A small-molecule ligand and the protein it binds are described below.
Small molecule (SMILES): CC(=O)N[C@H]1[C@H](O[C@H]2[C@H](O)[C@@H](NC(C)=O)CO[C@@H]2CO[C@@H]2O[C@@H](C)[C@@H](O)[C@@H](O)[C@@H]2O)O[C@H](CO)[C@@H](O)[C@@H]1O

Sequence of chain 1.A:
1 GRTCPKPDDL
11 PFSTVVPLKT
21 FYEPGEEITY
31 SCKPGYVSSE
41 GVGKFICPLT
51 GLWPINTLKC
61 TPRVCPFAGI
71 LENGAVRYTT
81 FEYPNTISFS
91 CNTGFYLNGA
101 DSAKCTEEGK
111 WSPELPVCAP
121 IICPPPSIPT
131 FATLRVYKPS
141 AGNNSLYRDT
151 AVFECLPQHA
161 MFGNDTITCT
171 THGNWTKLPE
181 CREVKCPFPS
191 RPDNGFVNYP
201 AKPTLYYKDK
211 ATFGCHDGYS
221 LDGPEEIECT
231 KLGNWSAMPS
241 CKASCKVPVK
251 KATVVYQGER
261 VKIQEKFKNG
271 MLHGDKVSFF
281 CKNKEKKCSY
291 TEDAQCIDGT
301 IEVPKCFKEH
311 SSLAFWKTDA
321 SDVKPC

Binding-site contacts:
Ligand atom C7 contacts residue ASN234 of chain 1.A at 3.6 Å.
Ligand atom O7 contacts residue TRP235 of chain 1.A at 4.4 Å.
Ligand atom C5 contacts residue ASN234 of chain 1.A at 3.6 Å.
Ligand atom O5 contacts residue ASN234 of chain 1.A at 2.3 Å (h-bond).
Ligand atom C1 contacts residue ASN234 of chain 1.A at 1.4 Å.
Ligand atom C2 contacts residue ASN234 of chain 1.A at 2.5 Å.
Ligand atom O7 contacts residue ASN234 of chain 1.A at 3.8 Å.
Ligand atom O5 contacts residue LEU232 of chain 1.A at 4.3 Å.
Ligand atom C8 contacts residue TRP235 of chain 1.A at 3.4 Å (hydrophobic).
Ligand atom N2 contacts residue ASN234 of chain 1.A at 2.9 Å (h-bond).
Ligand atom C8 contacts residue SER236 of chain 1.A at 3.2 Å.
Ligand atom C4 contacts residue ASN234 of chain 1.A at 4.2 Å.
Ligand atom C3 contacts residue ASN234 of chain 1.A at 3.8 Å.
Ligand atom C5 contacts residue LEU232 of chain 1.A at 3.7 Å (hydrophobic).
Ligand atom C6 contacts residue LEU232 of chain 1.A at 3.5 Å (hydrophobic).
Ligand atom C7 contacts residue TRP235 of chain 1.A at 4.0 Å (hydrophobic).